Sequence of chain 1.B:
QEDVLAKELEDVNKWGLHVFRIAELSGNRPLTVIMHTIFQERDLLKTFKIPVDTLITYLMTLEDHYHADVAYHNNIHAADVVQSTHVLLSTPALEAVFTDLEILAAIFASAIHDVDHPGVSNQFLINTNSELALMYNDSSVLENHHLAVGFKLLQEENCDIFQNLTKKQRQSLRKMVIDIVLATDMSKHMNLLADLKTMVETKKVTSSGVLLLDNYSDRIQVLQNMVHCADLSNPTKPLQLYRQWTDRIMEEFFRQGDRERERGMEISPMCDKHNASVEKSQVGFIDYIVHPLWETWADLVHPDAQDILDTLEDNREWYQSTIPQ

Binding-site contacts:
Ligand atom O3 contacts residue MET357 of chain 1.B at 3.4 Å (h-bond).
Ligand atom F2 contacts residue PHE372 of chain 1.B at 3.8 Å.
Ligand atom F1 contacts residue ILE336 of chain 1.B at 3.8 Å.
Ligand atom F1 contacts residue TRP332 of chain 1.B at 3.3 Å.
Ligand atom C10 contacts residue GLN369 of chain 1.B at 3.7 Å.
Ligand atom C8 contacts residue GLN369 of chain 1.B at 3.9 Å.
Ligand atom C15 contacts residue MET273 of chain 1.B at 3.9 Å (hydrophobic).
Ligand atom C1 contacts residue THR333 of chain 1.B at 3.5 Å.
Ligand atom C9 contacts residue MET357 of chain 1.B at 3.9 Å (hydrophobic).
Ligand atom C3 contacts residue ILE336 of chain 1.B at 3.8 Å (hydrophobic).
Ligand atom F2 contacts residue PRO322 of chain 1.B at 3.6 Å.
Ligand atom C10 contacts residue SER368 of chain 1.B at 3.5 Å.
Ligand atom F1 contacts residue THR333 of chain 1.B at 3.4 Å.
Ligand atom O1 contacts residue ILE336 of chain 1.B at 3.6 Å.
Ligand atom O3 contacts residue SER368 of chain 1.B at 3.4 Å.
Ligand atom C7 contacts residue PHE372 of chain 1.B at 3.7 Å (hydrophobic).
Ligand atom C1 contacts residue TYR329 of chain 1.B at 3.8 Å (hydrophobic).
Ligand atom O3 contacts residue GLN369 of chain 1.B at 3.3 Å (h-bond).
Ligand atom C15 contacts residue ASP318 of chain 1.B at 3.7 Å.
Ligand atom C9 contacts residue MET337 of chain 1.B at 3.7 Å (hydrophobic).
Ligand atom C2 contacts residue PHE372 of chain 1.B at 3.4 Å (hydrophobic).
Ligand atom C10 contacts residue MET357 of chain 1.B at 3.5 Å (hydrophobic).
Ligand atom F2 contacts residue ASN321 of chain 1.B at 3.2 Å.
Ligand atom C11 contacts residue MET357 of chain 1.B at 3.8 Å (hydrophobic).
Ligand atom C7 contacts residue ASN321 of chain 1.B at 3.7 Å.
Ligand atom F2 contacts residue TYR329 of chain 1.B at 3.5 Å.
Ligand atom C10 contacts residue PHE372 of chain 1.B at 3.6 Å (hydrophobic).
Ligand atom O2 contacts residue ILE336 of chain 1.B at 3.7 Å.
Ligand atom F1 contacts residue ASN321 of chain 1.B at 3.4 Å.
Ligand atom F2 contacts residue GLN369 of chain 1.B at 3.7 Å.
Ligand atom O1 contacts residue GLN369 of chain 1.B at 3.1 Å (h-bond).
Ligand atom C2 contacts residue ILE336 of chain 1.B at 3.8 Å (hydrophobic).
Ligand atom C3 contacts residue PHE372 of chain 1.B at 3.7 Å (hydrophobic).
Ligand atom O1 contacts residue PHE372 of chain 1.B at 3.7 Å.
Ligand atom C6 contacts residue TYR159 of chain 1.B at 3.8 Å (hydrophobic).
Ligand atom C4 contacts residue ILE336 of chain 1.B at 3.8 Å (hydrophobic).
Ligand atom C8 contacts residue PHE340 of chain 1.B at 3.8 Å (hydrophobic).
Ligand atom C1 contacts residue GLN369 of chain 1.B at 3.4 Å.
Ligand atom C9 contacts residue GLN369 of chain 1.B at 3.4 Å.
Ligand atom O2 contacts residue GLN369 of chain 1.B at 3.2 Å (h-bond).

This small molecule binds to this protein.
Small molecule (SMILES): CC(C)CC(=O)c1ccc(OC(F)F)c(O[C@H]2CCOC2)c1